The protein below binds the small molecule below.
Small molecule (SMILES): O=C1[C@@H](O)[C@H](O)C(O)[C@H](O)[C@H]1O

Sequence of chain 1.B:
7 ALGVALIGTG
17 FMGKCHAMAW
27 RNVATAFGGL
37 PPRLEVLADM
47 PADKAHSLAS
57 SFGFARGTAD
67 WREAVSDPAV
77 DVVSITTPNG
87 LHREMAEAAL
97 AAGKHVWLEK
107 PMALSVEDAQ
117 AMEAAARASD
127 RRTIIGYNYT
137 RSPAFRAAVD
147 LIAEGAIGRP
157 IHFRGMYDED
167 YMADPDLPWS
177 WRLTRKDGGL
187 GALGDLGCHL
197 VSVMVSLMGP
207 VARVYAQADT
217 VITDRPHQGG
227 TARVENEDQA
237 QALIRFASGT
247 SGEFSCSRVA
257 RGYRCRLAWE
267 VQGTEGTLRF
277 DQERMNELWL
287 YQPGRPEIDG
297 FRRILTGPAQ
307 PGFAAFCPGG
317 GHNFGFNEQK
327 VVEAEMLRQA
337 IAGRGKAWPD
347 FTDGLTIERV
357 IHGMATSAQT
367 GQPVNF

Sequence of chain 1.A:
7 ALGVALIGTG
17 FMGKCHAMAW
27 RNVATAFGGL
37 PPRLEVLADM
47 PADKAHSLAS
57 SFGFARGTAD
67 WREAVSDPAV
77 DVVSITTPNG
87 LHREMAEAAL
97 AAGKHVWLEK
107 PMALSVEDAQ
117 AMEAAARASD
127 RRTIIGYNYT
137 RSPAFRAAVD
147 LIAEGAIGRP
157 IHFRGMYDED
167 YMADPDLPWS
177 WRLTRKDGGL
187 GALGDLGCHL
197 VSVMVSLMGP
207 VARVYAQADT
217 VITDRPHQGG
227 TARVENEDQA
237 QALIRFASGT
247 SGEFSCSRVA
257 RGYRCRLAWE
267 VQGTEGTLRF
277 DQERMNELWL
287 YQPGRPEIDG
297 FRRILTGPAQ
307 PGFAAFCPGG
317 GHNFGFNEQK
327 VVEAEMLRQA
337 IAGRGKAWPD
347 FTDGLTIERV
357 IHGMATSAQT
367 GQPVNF

Binding-site contacts:
Ligand atom O3 contacts residue NAD1 of chain 1.F at 3.1 Å.
Ligand atom C2 contacts residue ASP191 of chain 1.B at 4.0 Å.
Ligand atom C3 contacts residue LYS106 of chain 1.B at 3.4 Å.
Ligand atom C3 contacts residue ASP191 of chain 1.B at 3.1 Å.
Ligand atom O1 contacts residue HIS318 of chain 1.A at 3.9 Å.
Ligand atom C6 contacts residue HIS318 of chain 1.A at 3.4 Å.
Ligand atom C5 contacts residue GLU165 of chain 1.B at 3.2 Å.
Ligand atom C3 contacts residue ARG178 of chain 1.B at 3.9 Å.
Ligand atom C1 contacts residue NAD1 of chain 1.F at 3.6 Å.
Ligand atom C3 contacts residue NAD1 of chain 1.F at 3.6 Å.
Ligand atom O4 contacts residue TYR167 of chain 1.B at 3.9 Å.
Ligand atom C1 contacts residue TYR163 of chain 1.B at 3.5 Å (hydrophobic).
Ligand atom C4 contacts residue ASP191 of chain 1.B at 3.5 Å.
Ligand atom C2 contacts residue NAD1 of chain 1.F at 3.1 Å.
Ligand atom O2 contacts residue LYS106 of chain 1.B at 2.8 Å (salt-bridge).
Ligand atom O6 contacts residue HIS318 of chain 1.A at 2.5 Å (h-bond).
Ligand atom C2 contacts residue HIS195 of chain 1.B at 3.6 Å.
Ligand atom C2 contacts residue LYS106 of chain 1.B at 3.4 Å.
Ligand atom O1 contacts residue NAD1 of chain 1.F at 2.8 Å (h-bond).
Ligand atom O4 contacts residue ASP191 of chain 1.B at 2.7 Å (salt-bridge).
Ligand atom O3 contacts residue ASP191 of chain 1.B at 2.5 Å (salt-bridge).
Ligand atom O4 contacts residue ARG178 of chain 1.B at 3.1 Å (salt-bridge).
Ligand atom O6 contacts residue TYR135 of chain 1.B at 3.4 Å (h-bond).
Ligand atom O1 contacts residue TYR163 of chain 1.B at 3.6 Å (h-bond).
Ligand atom C6 contacts residue NAD1 of chain 1.F at 4.0 Å.
Ligand atom O3 contacts residue LYS106 of chain 1.B at 3.0 Å (salt-bridge).
Ligand atom C6 contacts residue TYR163 of chain 1.B at 4.0 Å (hydrophobic).
Ligand atom O6 contacts residue TYR163 of chain 1.B at 3.2 Å (h-bond).
Ligand atom C4 contacts residue ARG178 of chain 1.B at 3.5 Å.
Ligand atom C1 contacts residue HIS195 of chain 1.B at 3.9 Å.
Ligand atom O5 contacts residue GLU165 of chain 1.B at 2.7 Å (salt-bridge).
Ligand atom O3 contacts residue ARG178 of chain 1.B at 3.0 Å (salt-bridge).
Ligand atom O1 contacts residue HIS195 of chain 1.B at 3.7 Å.
Ligand atom C6 contacts residue GLU165 of chain 1.B at 3.6 Å.
Ligand atom O2 contacts residue HIS195 of chain 1.B at 2.9 Å (h-bond).
Ligand atom C4 contacts residue NAD1 of chain 1.F at 3.6 Å.
Ligand atom O6 contacts residue GLU165 of chain 1.B at 2.5 Å (salt-bridge).
Ligand atom O1 contacts residue TYR135 of chain 1.B at 2.7 Å (h-bond).
Ligand atom O2 contacts residue NAD1 of chain 1.F at 2.6 Å.
Ligand atom C1 contacts residue TYR135 of chain 1.B at 3.7 Å (hydrophobic).